Binding-site contacts:
Ligand atom C4 contacts residue ASN310 of chain 1.D at 3.7 Å.
Ligand atom N2 contacts residue SER311 of chain 1.D at 2.8 Å (h-bond).
Ligand atom O5 contacts residue LYS136 of chain 1.D at 3.8 Å.
Ligand atom O6 contacts residue LYS136 of chain 1.D at 3.9 Å.
Ligand atom C2 contacts residue ASN310 of chain 1.D at 4.2 Å.
Ligand atom O6 contacts residue ASP95 of chain 1.D at 4.5 Å.
Ligand atom O3 contacts residue CYS309 of chain 1.D at 3.2 Å (h-bond).
Ligand atom C5 contacts residue ASN146 of chain 1.D at 3.6 Å.
Ligand atom C8 contacts residue SER311 of chain 1.D at 3.6 Å.
Ligand atom N2 contacts residue CYS309 of chain 1.D at 4.5 Å.
Ligand atom C4 contacts residue ASN146 of chain 1.D at 4.2 Å.
Ligand atom O3 contacts residue ASP95 of chain 1.D at 4.2 Å.
Ligand atom C7 contacts residue SER311 of chain 1.D at 3.7 Å.
Ligand atom C7 contacts residue ASN146 of chain 1.D at 3.7 Å.
Ligand atom O7 contacts residue ASN146 of chain 1.D at 3.9 Å.
Ligand atom C5 contacts residue ASN310 of chain 1.D at 3.3 Å.
Ligand atom N2 contacts residue ASN146 of chain 1.D at 3.0 Å (h-bond).
Ligand atom C8 contacts residue LEU145 of chain 1.D at 3.6 Å (hydrophobic).
Ligand atom O5 contacts residue ASN146 of chain 1.D at 2.3 Å (h-bond).
Ligand atom C2 contacts residue ASN146 of chain 1.D at 2.5 Å.
Ligand atom C1 contacts residue SER311 of chain 1.D at 3.9 Å.
Ligand atom C8 contacts residue ASN244 of chain 1.D at 4.2 Å.
Ligand atom C6 contacts residue ASN310 of chain 1.D at 4.3 Å.
Ligand atom O3 contacts residue SER311 of chain 1.D at 4.5 Å.
Ligand atom C1 contacts residue ASN146 of chain 1.D at 1.4 Å.
Ligand atom C2 contacts residue SER311 of chain 1.D at 3.7 Å.
Ligand atom O4 contacts residue ASN310 of chain 1.D at 3.8 Å.
Ligand atom C8 contacts residue VAL138 of chain 1.D at 4.3 Å (hydrophobic).
Ligand atom C8 contacts residue PHE243 of chain 1.D at 4.4 Å (hydrophobic).
Ligand atom C4 contacts residue ASP95 of chain 1.D at 4.1 Å.
Ligand atom O7 contacts residue VAL138 of chain 1.D at 4.5 Å.
Ligand atom C1 contacts residue LYS136 of chain 1.D at 4.5 Å.
Ligand atom O7 contacts residue PRO96 of chain 1.D at 3.8 Å.
Ligand atom C3 contacts residue CYS309 of chain 1.D at 4.3 Å (hydrophobic).
Ligand atom C3 contacts residue SER311 of chain 1.D at 4.0 Å.
Ligand atom C1 contacts residue ASN310 of chain 1.D at 3.8 Å.
Ligand atom O3 contacts residue ASN310 of chain 1.D at 4.3 Å.
Ligand atom C3 contacts residue ASN146 of chain 1.D at 3.8 Å.
Ligand atom O5 contacts residue ASN310 of chain 1.D at 3.9 Å.
Ligand atom C3 contacts residue ASN310 of chain 1.D at 3.5 Å.

This small molecule binds to this protein.
Small molecule (SMILES): CC(=O)N[C@@H]1[C@@H](O)[C@H](O)[C@@H](CO)O[C@H]1O

Sequence of chain 1.D:
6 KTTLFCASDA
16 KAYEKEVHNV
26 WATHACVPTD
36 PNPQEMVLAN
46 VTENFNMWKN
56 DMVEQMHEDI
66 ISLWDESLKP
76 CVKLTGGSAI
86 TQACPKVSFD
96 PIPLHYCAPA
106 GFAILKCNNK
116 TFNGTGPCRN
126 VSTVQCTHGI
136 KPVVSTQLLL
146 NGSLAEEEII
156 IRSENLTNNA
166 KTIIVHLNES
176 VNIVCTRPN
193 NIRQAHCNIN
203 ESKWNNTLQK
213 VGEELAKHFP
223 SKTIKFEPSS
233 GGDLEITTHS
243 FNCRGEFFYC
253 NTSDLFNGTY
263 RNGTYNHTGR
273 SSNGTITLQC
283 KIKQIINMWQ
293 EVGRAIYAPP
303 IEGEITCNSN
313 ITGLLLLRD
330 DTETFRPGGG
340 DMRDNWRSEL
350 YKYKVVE